A protein and the small-molecule ligand that binds it are described below.
Small molecule (SMILES): O[C@H]1[C@H](O)[C@@H](F)C=C[C@@H]1O

Binding-site contacts:
Ligand atom O1 contacts residue GLU340 of chain 1.A at 3.0 Å (salt-bridge).
Ligand atom C6 contacts residue TRP381 of chain 1.A at 3.8 Å (hydrophobic).
Ligand atom F1 contacts residue VAL398 of chain 1.A at 4.2 Å.
Ligand atom C1 contacts residue GLU235 of chain 1.A at 3.7 Å.
Ligand atom O2 contacts residue TRP381 of chain 1.A at 2.9 Å (h-bond).
Ligand atom C6 contacts residue ASP127 of chain 1.A at 3.8 Å.
Ligand atom C3 contacts residue GLU340 of chain 1.A at 3.2 Å.
Ligand atom C5 contacts residue PHE246 of chain 1.A at 3.9 Å (hydrophobic).
Ligand atom O3 contacts residue PHE246 of chain 1.A at 3.5 Å.
Ligand atom C2 contacts residue GLU340 of chain 1.A at 3.0 Å.
Ligand atom O1 contacts residue ASN234 of chain 1.A at 2.9 Å (h-bond).
Ligand atom C1 contacts residue GLU340 of chain 1.A at 3.2 Å.
Ligand atom C1 contacts residue PHE246 of chain 1.A at 4.2 Å (hydrophobic).
Ligand atom O2 contacts residue ASP127 of chain 1.A at 2.6 Å (salt-bridge).
Ligand atom F1 contacts residue ASN396 of chain 1.A at 3.1 Å.
Ligand atom C5 contacts residue GLU340 of chain 1.A at 4.1 Å.
Ligand atom C5 contacts residue ASN396 of chain 1.A at 3.8 Å.
Ligand atom O3 contacts residue TRP179 of chain 1.A at 2.9 Å (h-bond).
Ligand atom C4 contacts residue ASN396 of chain 1.A at 4.1 Å.
Ligand atom C2 contacts residue TYR313 of chain 1.A at 3.7 Å (hydrophobic).
Ligand atom F1 contacts residue SER345 of chain 1.A at 3.4 Å.
Ligand atom O3 contacts residue ASP127 of chain 1.A at 2.8 Å (salt-bridge).
Ligand atom O3 contacts residue TRP381 of chain 1.A at 3.7 Å.
Ligand atom C4 contacts residue TYR313 of chain 1.A at 3.7 Å (hydrophobic).
Ligand atom C1 contacts residue TRP179 of chain 1.A at 4.2 Å (hydrophobic).
Ligand atom C2 contacts residue GLU235 of chain 1.A at 3.4 Å.
Ligand atom O1 contacts residue HIS311 of chain 1.A at 4.0 Å.
Ligand atom C6 contacts residue TRP179 of chain 1.A at 4.0 Å (hydrophobic).
Ligand atom C5 contacts residue TRP381 of chain 1.A at 3.7 Å (hydrophobic).
Ligand atom C3 contacts residue TYR313 of chain 1.A at 3.3 Å (hydrophobic).
Ligand atom O1 contacts residue TRP179 of chain 1.A at 3.8 Å.
Ligand atom C1 contacts residue ASN234 of chain 1.A at 4.0 Å.
Ligand atom C6 contacts residue PHE246 of chain 1.A at 4.2 Å (hydrophobic).
Ligand atom C4 contacts residue TRP381 of chain 1.A at 3.9 Å (hydrophobic).
Ligand atom O1 contacts residue GLU235 of chain 1.A at 3.5 Å.
Ligand atom O2 contacts residue ASN396 of chain 1.A at 3.5 Å (h-bond).
Ligand atom C6 contacts residue GLU340 of chain 1.A at 3.3 Å.
Ligand atom O2 contacts residue PHE128 of chain 1.A at 3.3 Å.
Ligand atom C5 contacts residue ASP127 of chain 1.A at 3.4 Å.
Ligand atom C4 contacts residue GLU340 of chain 1.A at 3.6 Å.

Sequence of chain 1.A:
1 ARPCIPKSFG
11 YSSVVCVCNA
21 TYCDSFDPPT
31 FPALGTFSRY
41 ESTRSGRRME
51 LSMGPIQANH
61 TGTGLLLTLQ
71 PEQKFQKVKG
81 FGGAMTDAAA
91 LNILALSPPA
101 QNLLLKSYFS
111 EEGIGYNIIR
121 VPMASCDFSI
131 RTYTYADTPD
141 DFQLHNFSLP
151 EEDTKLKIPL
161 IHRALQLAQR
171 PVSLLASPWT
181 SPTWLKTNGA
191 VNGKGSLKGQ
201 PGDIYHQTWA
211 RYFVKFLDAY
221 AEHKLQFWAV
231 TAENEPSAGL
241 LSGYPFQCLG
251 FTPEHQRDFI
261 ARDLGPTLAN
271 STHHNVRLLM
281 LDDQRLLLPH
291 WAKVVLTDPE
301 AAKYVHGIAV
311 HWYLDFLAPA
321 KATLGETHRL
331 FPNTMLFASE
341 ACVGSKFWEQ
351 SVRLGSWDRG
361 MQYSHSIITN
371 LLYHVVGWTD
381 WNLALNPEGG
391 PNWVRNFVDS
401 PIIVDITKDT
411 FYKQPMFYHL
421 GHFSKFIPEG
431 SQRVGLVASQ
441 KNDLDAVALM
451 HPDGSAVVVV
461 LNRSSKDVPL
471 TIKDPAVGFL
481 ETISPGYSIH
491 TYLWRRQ